Binding-site contacts:
Ligand atom C3 contacts residue ASN313 of chain 1.A at 3.8 Å.
Ligand atom C8 contacts residue SER315 of chain 1.A at 4.0 Å.
Ligand atom N2 contacts residue SER314 of chain 1.A at 4.5 Å.
Ligand atom C7 contacts residue ASN313 of chain 1.A at 3.6 Å.
Ligand atom C8 contacts residue SER314 of chain 1.A at 3.8 Å.
Ligand atom N2 contacts residue ASN313 of chain 1.A at 3.0 Å (h-bond).
Ligand atom O7 contacts residue SER314 of chain 1.A at 3.4 Å (h-bond).
Ligand atom C2 contacts residue ASN313 of chain 1.A at 2.5 Å.
Ligand atom C7 contacts residue SER315 of chain 1.A at 4.1 Å.
Ligand atom C5 contacts residue ASN313 of chain 1.A at 3.7 Å.
Ligand atom O7 contacts residue ASN313 of chain 1.A at 3.9 Å.
Ligand atom O5 contacts residue ASN313 of chain 1.A at 2.4 Å (h-bond).
Ligand atom C1 contacts residue ASN313 of chain 1.A at 1.4 Å.
Ligand atom O6 contacts residue ASN313 of chain 1.A at 4.3 Å.
Ligand atom C4 contacts residue ASN313 of chain 1.A at 4.3 Å.
Ligand atom O7 contacts residue SER315 of chain 1.A at 3.4 Å (h-bond).
Ligand atom C7 contacts residue SER314 of chain 1.A at 3.6 Å.

This small molecule binds to this protein.
Small molecule (SMILES): CC(=O)N[C@@H]1[C@@H](O)[C@H](O)[C@@H](CO)O[C@H]1O

Sequence of chain 1.A:
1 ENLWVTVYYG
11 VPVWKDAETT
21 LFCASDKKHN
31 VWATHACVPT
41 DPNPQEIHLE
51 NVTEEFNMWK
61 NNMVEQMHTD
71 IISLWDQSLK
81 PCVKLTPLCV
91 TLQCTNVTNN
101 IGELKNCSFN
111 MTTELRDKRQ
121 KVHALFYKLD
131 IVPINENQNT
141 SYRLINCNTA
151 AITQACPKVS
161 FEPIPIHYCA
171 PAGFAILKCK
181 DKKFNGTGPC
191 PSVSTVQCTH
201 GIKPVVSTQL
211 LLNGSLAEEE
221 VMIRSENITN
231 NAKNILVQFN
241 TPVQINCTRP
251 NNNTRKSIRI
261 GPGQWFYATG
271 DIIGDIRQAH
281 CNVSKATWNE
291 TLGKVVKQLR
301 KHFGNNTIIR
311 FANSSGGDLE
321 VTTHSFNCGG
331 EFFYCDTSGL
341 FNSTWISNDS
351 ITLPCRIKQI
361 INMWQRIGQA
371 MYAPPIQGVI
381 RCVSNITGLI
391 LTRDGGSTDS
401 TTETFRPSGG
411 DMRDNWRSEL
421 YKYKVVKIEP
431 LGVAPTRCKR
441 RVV